Binding-site contacts:
Ligand atom C12 contacts residue LEU39 of chain 1.F at 3.5 Å (hydrophobic).
Ligand atom C27 contacts residue PHE40 of chain 1.F at 3.3 Å (hydrophobic).
Ligand atom O3 contacts residue HIS81 of chain 1.F at 2.6 Å (h-bond).
Ligand atom C15 contacts residue TYR85 of chain 1.F at 3.6 Å (hydrophobic).
Ligand atom O2 contacts residue LYS79 of chain 1.F at 2.2 Å (salt-bridge).
Ligand atom C3 contacts residue VAL78 of chain 1.F at 4.0 Å (hydrophobic).
Ligand atom CL2 contacts residue ILE84 of chain 1.F at 3.6 Å.
Ligand atom C1 contacts residue ILE46 of chain 1.F at 3.6 Å (hydrophobic).
Ligand atom C27 contacts residue GLN44 of chain 1.F at 3.1 Å.
Ligand atom C11 contacts residue LEU39 of chain 1.F at 3.5 Å (hydrophobic).
Ligand atom C10 contacts residue ILE46 of chain 1.F at 3.8 Å (hydrophobic).
Ligand atom C21 contacts residue LYS79 of chain 1.F at 3.5 Å.
Ligand atom C16 contacts residue LEU39 of chain 1.F at 3.8 Å (hydrophobic).
Ligand atom O3 contacts residue LYS79 of chain 1.F at 3.0 Å (salt-bridge).
Ligand atom C9 contacts residue ILE46 of chain 1.F at 4.0 Å (hydrophobic).
Ligand atom C21 contacts residue VAL78 of chain 1.F at 3.8 Å (hydrophobic).
Ligand atom O4 contacts residue GLY43 of chain 1.F at 3.5 Å.
Ligand atom C2 contacts residue TYR52 of chain 1.F at 3.8 Å (hydrophobic).
Ligand atom C14 contacts residue GLN9 of chain 1.F at 3.9 Å.
Ligand atom C23 contacts residue LYS79 of chain 1.F at 2.6 Å.
Ligand atom CL2 contacts residue TYR85 of chain 1.F at 3.7 Å.
Ligand atom CL1 contacts residue PHE71 of chain 1.F at 3.6 Å.
Ligand atom C23 contacts residue HIS81 of chain 1.F at 4.0 Å.
Ligand atom C16 contacts residue HIS81 of chain 1.F at 3.8 Å.
Ligand atom C9 contacts residue ILE84 of chain 1.F at 3.8 Å (hydrophobic).
Ligand atom C28 contacts residue PHE40 of chain 1.F at 3.9 Å (hydrophobic).
Ligand atom C3 contacts residue ILE46 of chain 1.F at 3.7 Å (hydrophobic).
Ligand atom C15 contacts residue LEU39 of chain 1.F at 3.5 Å (hydrophobic).
Ligand atom C1 contacts residue TYR52 of chain 1.F at 3.8 Å (hydrophobic).
Ligand atom C28 contacts residue GLN44 of chain 1.F at 3.7 Å.
Ligand atom C1 contacts residue GLY43 of chain 1.F at 3.7 Å.
Ligand atom CL2 contacts residue HIS81 of chain 1.F at 3.6 Å.
Ligand atom C14 contacts residue LEU39 of chain 1.F at 3.6 Å (hydrophobic).
Ligand atom C23 contacts residue VAL78 of chain 1.F at 3.9 Å (hydrophobic).
Ligand atom CL1 contacts residue ILE46 of chain 1.F at 3.7 Å.
Ligand atom O3 contacts residue VAL78 of chain 1.F at 3.2 Å (h-bond).
Ligand atom O4 contacts residue LEU39 of chain 1.F at 3.8 Å.
Ligand atom C28 contacts residue GLY43 of chain 1.F at 3.8 Å.
Ligand atom C11 contacts residue GLY43 of chain 1.F at 3.9 Å.
Ligand atom C17 contacts residue HIS81 of chain 1.F at 3.6 Å.

Sequence of chain 1.F:
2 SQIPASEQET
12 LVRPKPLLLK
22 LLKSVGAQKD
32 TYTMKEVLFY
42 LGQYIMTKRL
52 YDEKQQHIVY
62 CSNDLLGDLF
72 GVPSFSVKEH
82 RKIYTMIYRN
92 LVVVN

This small molecule binds to this protein.
Small molecule (SMILES): C[C@]1(CC(=O)O)C[C@H](c2cccc(Cl)c2)[C@@H](c2ccc(Cl)cc2)N([C@H](CS(=O)(=O)N2CCCC2)C2CC2)C1=O